The small molecule below binds the protein below.
Small molecule (SMILES): CC(=O)N[C@@H]1[C@@H](O)[C@H](O)[C@@H](CO)O[C@H]1O

Binding-site contacts:
Ligand atom C3 contacts residue ASN331 of chain 1.A at 3.8 Å.
Ligand atom C1 contacts residue ASN331 of chain 1.A at 1.4 Å.
Ligand atom C4 contacts residue ASN331 of chain 1.A at 4.2 Å.
Ligand atom O7 contacts residue ASN331 of chain 1.A at 4.3 Å.
Ligand atom O5 contacts residue ASN331 of chain 1.A at 2.4 Å (h-bond).
Ligand atom C5 contacts residue ASN331 of chain 1.A at 3.7 Å.
Ligand atom C7 contacts residue ASN331 of chain 1.A at 3.8 Å.
Ligand atom N2 contacts residue ASN331 of chain 1.A at 2.8 Å (h-bond).
Ligand atom C2 contacts residue ASN331 of chain 1.A at 2.4 Å.
Ligand atom O6 contacts residue GLU321 of chain 1.A at 4.5 Å.

Sequence of chain 1.A:
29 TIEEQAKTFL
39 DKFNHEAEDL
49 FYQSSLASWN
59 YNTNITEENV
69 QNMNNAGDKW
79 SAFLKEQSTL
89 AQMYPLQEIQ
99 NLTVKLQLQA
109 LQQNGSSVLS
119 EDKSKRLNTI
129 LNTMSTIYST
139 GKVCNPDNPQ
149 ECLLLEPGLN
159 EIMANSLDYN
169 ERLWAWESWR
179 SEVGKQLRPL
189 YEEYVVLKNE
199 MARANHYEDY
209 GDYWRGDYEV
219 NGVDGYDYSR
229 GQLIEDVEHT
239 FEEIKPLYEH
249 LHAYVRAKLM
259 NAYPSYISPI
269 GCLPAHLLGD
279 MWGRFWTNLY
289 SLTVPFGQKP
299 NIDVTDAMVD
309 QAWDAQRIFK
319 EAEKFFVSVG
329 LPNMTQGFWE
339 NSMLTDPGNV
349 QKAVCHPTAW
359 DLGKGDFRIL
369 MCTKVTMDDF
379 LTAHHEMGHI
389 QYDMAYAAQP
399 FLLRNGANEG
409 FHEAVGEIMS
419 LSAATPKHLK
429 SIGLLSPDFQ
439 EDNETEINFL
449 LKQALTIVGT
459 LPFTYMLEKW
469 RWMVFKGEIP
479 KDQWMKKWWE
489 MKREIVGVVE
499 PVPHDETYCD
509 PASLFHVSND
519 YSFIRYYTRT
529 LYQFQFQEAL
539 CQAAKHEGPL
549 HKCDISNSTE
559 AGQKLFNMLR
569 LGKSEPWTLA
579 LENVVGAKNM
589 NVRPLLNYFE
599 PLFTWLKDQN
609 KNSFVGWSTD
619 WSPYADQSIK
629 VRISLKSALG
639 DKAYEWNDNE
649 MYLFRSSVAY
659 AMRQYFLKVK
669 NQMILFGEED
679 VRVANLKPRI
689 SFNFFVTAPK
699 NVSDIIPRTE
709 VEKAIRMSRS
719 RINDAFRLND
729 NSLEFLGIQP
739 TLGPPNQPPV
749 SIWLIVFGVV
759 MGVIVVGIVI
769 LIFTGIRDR